Sequence of chain 2.H:
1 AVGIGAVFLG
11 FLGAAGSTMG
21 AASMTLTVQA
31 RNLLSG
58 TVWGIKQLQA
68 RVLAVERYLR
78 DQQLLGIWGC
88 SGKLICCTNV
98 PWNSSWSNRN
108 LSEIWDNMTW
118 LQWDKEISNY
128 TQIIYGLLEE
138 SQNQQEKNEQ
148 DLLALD

Binding-site contacts:
Ligand atom N2 contacts residue ASN100 of chain 2.H at 2.9 Å (h-bond).
Ligand atom C3 contacts residue ASN100 of chain 2.H at 3.8 Å.
Ligand atom O6 contacts residue SER102 of chain 2.H at 3.9 Å.
Ligand atom C1 contacts residue SER102 of chain 2.H at 3.8 Å.
Ligand atom O5 contacts residue SER102 of chain 2.H at 3.2 Å (h-bond).
Ligand atom C5 contacts residue SER102 of chain 2.H at 4.2 Å.
Ligand atom C7 contacts residue ASN100 of chain 2.H at 4.0 Å.
Ligand atom C2 contacts residue ASN100 of chain 2.H at 2.5 Å.
Ligand atom O5 contacts residue ASN100 of chain 2.H at 2.4 Å (h-bond).
Ligand atom C1 contacts residue ASN100 of chain 2.H at 1.4 Å.
Ligand atom C6 contacts residue SER102 of chain 2.H at 4.2 Å.
Ligand atom C4 contacts residue ASN100 of chain 2.H at 4.2 Å.
Ligand atom C5 contacts residue ASN100 of chain 2.H at 3.7 Å.

The small molecule below binds the protein below.
Small molecule (SMILES): CC(=O)N[C@@H]1[C@@H](O)[C@H](O)[C@@H](CO)O[C@H]1O